Binding-site contacts:
Ligand atom O2 contacts residue LYS80 of chain 1.B at 2.8 Å (salt-bridge).
Ligand atom O3 contacts residue TRP127 of chain 1.B at 3.8 Å.
Ligand atom C1 contacts residue ASP79 of chain 1.B at 3.8 Å.
Ligand atom O3 contacts residue ALA128 of chain 1.B at 3.5 Å.
Ligand atom O2 contacts residue MET395 of chain 1.B at 4.0 Å.
Ligand atom O6 contacts residue PRO219 of chain 1.B at 3.4 Å.
Ligand atom O2 contacts residue TRP127 of chain 1.B at 3.6 Å (h-bond).
Ligand atom C6 contacts residue TYR220 of chain 1.B at 3.6 Å (hydrophobic).
Ligand atom C3 contacts residue ARG131 of chain 1.B at 4.1 Å.
Ligand atom O2 contacts residue ASP130 of chain 1.B at 2.9 Å (salt-bridge).
Ligand atom C2 contacts residue ASP130 of chain 1.B at 3.3 Å.
Ligand atom C2 contacts residue GLU176 of chain 1.B at 3.6 Å.
Ligand atom C1 contacts residue LYS80 of chain 1.B at 4.1 Å.
Ligand atom O4 contacts residue ARG131 of chain 1.B at 3.5 Å (salt-bridge).
Ligand atom C6 contacts residue PRO219 of chain 1.B at 3.7 Å (hydrophobic).
Ligand atom O2 contacts residue GLU176 of chain 1.B at 3.0 Å (salt-bridge).
Ligand atom C6 contacts residue TRP405 of chain 1.B at 3.7 Å (hydrophobic).
Ligand atom C3 contacts residue ASP130 of chain 1.B at 3.4 Å.
Ligand atom O1 contacts residue LYS80 of chain 1.B at 3.0 Å (salt-bridge).
Ligand atom O1 contacts residue ASP79 of chain 1.B at 2.5 Å (salt-bridge).
Ligand atom O6 contacts residue ARG409 of chain 1.B at 3.6 Å.
Ligand atom C4 contacts residue TYR220 of chain 1.B at 3.7 Å (hydrophobic).
Ligand atom C1 contacts residue TYR220 of chain 1.B at 3.6 Å (hydrophobic).
Ligand atom C5 contacts residue TYR220 of chain 1.B at 3.9 Å (hydrophobic).
Ligand atom C4 contacts residue TRP405 of chain 1.B at 4.0 Å (hydrophobic).
Ligand atom O2 contacts residue ALA128 of chain 1.B at 3.4 Å.
Ligand atom O3 contacts residue ASP130 of chain 1.B at 2.5 Å (salt-bridge).
Ligand atom C3 contacts residue GLU176 of chain 1.B at 3.9 Å.
Ligand atom C2 contacts residue LYS80 of chain 1.B at 3.9 Å.
Ligand atom C3 contacts residue TRP127 of chain 1.B at 4.0 Å (hydrophobic).
Ligand atom O3 contacts residue ARG131 of chain 1.B at 3.1 Å (salt-bridge).
Ligand atom C2 contacts residue TRP295 of chain 1.B at 3.9 Å (hydrophobic).
Ligand atom O6 contacts residue PHE221 of chain 1.B at 3.7 Å.
Ligand atom O3 contacts residue GLU176 of chain 1.B at 3.2 Å (salt-bridge).
Ligand atom O5 contacts residue TYR220 of chain 1.B at 3.2 Å.
Ligand atom O3 contacts residue TYR220 of chain 1.B at 4.1 Å.
Ligand atom C1 contacts residue TRP295 of chain 1.B at 3.9 Å (hydrophobic).
Ligand atom C6 contacts residue PHE221 of chain 1.B at 3.7 Å (hydrophobic).
Ligand atom O1 contacts residue TRP295 of chain 1.B at 3.9 Å.
Ligand atom O6 contacts residue GLU218 of chain 1.B at 3.4 Å.

The protein below binds the small molecule below.
Small molecule (SMILES): OC[C@H]1O[C@H](O[C@H]2[C@H](O)[C@@H](O)[C@@H](O)O[C@@H]2CO)[C@H](O)[C@@H](O)[C@@H]1O

Sequence of chain 1.B:
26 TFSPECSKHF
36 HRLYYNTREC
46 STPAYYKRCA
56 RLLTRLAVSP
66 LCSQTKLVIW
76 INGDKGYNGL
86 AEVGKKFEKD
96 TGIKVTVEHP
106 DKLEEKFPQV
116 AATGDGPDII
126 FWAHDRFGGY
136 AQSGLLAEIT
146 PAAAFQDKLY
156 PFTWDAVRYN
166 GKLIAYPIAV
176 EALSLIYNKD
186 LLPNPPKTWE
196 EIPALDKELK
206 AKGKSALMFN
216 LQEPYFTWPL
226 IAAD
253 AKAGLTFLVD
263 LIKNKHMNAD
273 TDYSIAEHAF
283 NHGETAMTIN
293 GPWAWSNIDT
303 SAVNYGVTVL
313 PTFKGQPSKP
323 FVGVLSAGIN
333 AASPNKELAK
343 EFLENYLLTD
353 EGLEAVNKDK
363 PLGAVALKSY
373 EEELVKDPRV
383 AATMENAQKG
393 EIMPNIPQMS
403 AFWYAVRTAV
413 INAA